Binding-site contacts:
Ligand atom C5 contacts residue ASN616 of chain 1.A at 3.0 Å.
Ligand atom C1 contacts residue THR618 of chain 1.A at 3.9 Å.
Ligand atom C4 contacts residue ASN616 of chain 1.A at 3.1 Å.
Ligand atom C2 contacts residue ASN616 of chain 1.A at 2.5 Å.
Ligand atom O5 contacts residue ASN616 of chain 1.A at 2.4 Å (h-bond).
Ligand atom O3 contacts residue ASN616 of chain 1.A at 4.0 Å.
Ligand atom C7 contacts residue THR618 of chain 1.A at 4.2 Å.
Ligand atom C2 contacts residue THR618 of chain 1.A at 3.7 Å.
Ligand atom C1 contacts residue ASN616 of chain 1.A at 1.4 Å.
Ligand atom O4 contacts residue ASN616 of chain 1.A at 4.5 Å.
Ligand atom C6 contacts residue ASN616 of chain 1.A at 3.4 Å.
Ligand atom O3 contacts residue THR618 of chain 1.A at 4.4 Å.
Ligand atom N2 contacts residue ASN616 of chain 1.A at 3.7 Å.
Ligand atom O6 contacts residue ASN616 of chain 1.A at 3.8 Å.
Ligand atom N2 contacts residue THR618 of chain 1.A at 3.7 Å.
Ligand atom O7 contacts residue THR618 of chain 1.A at 3.9 Å.
Ligand atom C3 contacts residue ASN616 of chain 1.A at 3.3 Å.

Sequence of chain 1.A:
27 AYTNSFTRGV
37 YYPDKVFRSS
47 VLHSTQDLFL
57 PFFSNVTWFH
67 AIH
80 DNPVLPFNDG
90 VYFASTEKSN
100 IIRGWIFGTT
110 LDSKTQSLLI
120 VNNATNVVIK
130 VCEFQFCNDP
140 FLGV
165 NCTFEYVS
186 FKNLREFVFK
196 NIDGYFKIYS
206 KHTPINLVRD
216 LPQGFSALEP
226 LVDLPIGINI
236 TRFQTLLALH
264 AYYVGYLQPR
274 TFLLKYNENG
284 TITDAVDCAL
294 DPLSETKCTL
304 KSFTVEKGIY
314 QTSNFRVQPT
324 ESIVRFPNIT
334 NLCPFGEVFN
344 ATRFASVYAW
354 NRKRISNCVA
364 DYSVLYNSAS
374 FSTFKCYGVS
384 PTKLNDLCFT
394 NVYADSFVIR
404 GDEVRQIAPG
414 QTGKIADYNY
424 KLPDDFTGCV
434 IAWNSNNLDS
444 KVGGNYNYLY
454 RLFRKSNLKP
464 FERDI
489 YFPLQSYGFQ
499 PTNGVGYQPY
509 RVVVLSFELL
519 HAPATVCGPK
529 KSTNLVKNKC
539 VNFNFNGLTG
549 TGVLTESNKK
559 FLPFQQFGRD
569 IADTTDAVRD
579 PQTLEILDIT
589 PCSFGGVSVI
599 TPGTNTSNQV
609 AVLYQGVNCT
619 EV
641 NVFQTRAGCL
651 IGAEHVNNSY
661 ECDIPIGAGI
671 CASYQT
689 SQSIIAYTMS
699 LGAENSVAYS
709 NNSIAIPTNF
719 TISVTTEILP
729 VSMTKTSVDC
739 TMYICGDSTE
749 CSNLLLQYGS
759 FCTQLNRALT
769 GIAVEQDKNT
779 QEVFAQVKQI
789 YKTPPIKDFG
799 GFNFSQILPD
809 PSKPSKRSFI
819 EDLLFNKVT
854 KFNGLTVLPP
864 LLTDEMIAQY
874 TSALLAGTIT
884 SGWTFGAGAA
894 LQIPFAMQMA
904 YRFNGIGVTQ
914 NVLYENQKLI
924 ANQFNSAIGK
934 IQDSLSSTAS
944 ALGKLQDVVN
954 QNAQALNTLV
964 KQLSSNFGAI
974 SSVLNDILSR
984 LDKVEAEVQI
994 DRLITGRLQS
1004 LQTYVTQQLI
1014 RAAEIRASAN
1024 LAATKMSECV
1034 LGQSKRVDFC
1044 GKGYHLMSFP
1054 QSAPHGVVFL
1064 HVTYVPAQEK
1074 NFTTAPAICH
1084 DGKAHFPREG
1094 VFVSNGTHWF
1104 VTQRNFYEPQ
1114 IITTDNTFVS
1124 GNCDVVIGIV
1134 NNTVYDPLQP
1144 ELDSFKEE

This protein binds this small molecule.
Small molecule (SMILES): CC(=O)N[C@@H]1[C@@H](O)[C@H](O)[C@@H](CO)O[C@H]1O